Sequence of chain 1.A:
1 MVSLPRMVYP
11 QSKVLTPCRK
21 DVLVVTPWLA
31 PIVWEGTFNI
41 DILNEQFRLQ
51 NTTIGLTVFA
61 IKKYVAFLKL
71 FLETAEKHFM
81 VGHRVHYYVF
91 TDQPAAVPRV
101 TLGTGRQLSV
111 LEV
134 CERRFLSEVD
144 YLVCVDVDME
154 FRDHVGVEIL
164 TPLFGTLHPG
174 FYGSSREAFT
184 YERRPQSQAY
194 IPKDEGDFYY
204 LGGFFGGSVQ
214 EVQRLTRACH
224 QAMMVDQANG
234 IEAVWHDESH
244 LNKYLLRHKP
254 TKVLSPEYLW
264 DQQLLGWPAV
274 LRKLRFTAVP

Binding-site contacts:
Ligand atom C6 contacts residue HIS171 of chain 1.A at 4.1 Å.
Ligand atom O6 contacts residue PHE174 of chain 1.A at 3.4 Å.
Ligand atom C5 contacts residue HIS171 of chain 1.A at 3.9 Å.
Ligand atom C4 contacts residue LEU267 of chain 1.A at 3.8 Å (hydrophobic).
Ligand atom C4 contacts residue ASP264 of chain 1.A at 3.2 Å.
Ligand atom C16 contacts residue GLY173 of chain 1.A at 3.8 Å.
Ligand atom C6 contacts residue THR183 of chain 1.A at 3.4 Å.
Ligand atom O1 contacts residue HIS171 of chain 1.A at 3.4 Å (h-bond).
Ligand atom C4 contacts residue GLU241 of chain 1.A at 3.5 Å.
Ligand atom C6 contacts residue GLU241 of chain 1.A at 3.4 Å.
Ligand atom C6 contacts residue ASP264 of chain 1.A at 4.0 Å.
Ligand atom C6 contacts residue TRP238 of chain 1.A at 3.5 Å (hydrophobic).
Ligand atom O3 contacts residue ASP264 of chain 1.A at 3.8 Å.
Ligand atom O4 contacts residue HIS171 of chain 1.A at 2.9 Å.
Ligand atom C3 contacts residue TRP238 of chain 1.A at 3.9 Å (hydrophobic).
Ligand atom C5 contacts residue TRP238 of chain 1.A at 3.7 Å (hydrophobic).
Ligand atom O2 contacts residue UDP1 of chain 1.G at 3.4 Å (h-bond).
Ligand atom C5 contacts residue GLU241 of chain 1.A at 4.1 Å.
Ligand atom C1 contacts residue UDP1 of chain 1.G at 3.3 Å.
Ligand atom O4 contacts residue ASP264 of chain 1.A at 2.6 Å (salt-bridge).
Ligand atom C14 contacts residue GLY173 of chain 1.A at 4.0 Å.
Ligand atom O6 contacts residue THR183 of chain 1.A at 2.7 Å (h-bond).
Ligand atom C12 contacts residue LEU267 of chain 1.A at 4.0 Å (hydrophobic).
Ligand atom O4 contacts residue UDP1 of chain 1.G at 4.2 Å.
Ligand atom C3 contacts residue ASP264 of chain 1.A at 4.1 Å.
Ligand atom O5 contacts residue UDP1 of chain 1.G at 4.0 Å.
Ligand atom O6 contacts residue TRP238 of chain 1.A at 3.4 Å (h-bond).
Ligand atom C6 contacts residue TYR202 of chain 1.A at 3.6 Å (hydrophobic).
Ligand atom C2 contacts residue HIS171 of chain 1.A at 3.8 Å.
Ligand atom O5 contacts residue PHE174 of chain 1.A at 3.8 Å.
Ligand atom C6 contacts residue PHE174 of chain 1.A at 4.1 Å (hydrophobic).
Ligand atom C2 contacts residue UDP1 of chain 1.G at 3.2 Å.
Ligand atom C4 contacts residue HIS171 of chain 1.A at 3.9 Å.
Ligand atom O4 contacts residue GLU241 of chain 1.A at 2.7 Å (salt-bridge).
Ligand atom C13 contacts residue LEU267 of chain 1.A at 3.8 Å (hydrophobic).
Ligand atom O5 contacts residue HIS171 of chain 1.A at 3.2 Å.
Ligand atom C6 contacts residue PRO172 of chain 1.A at 4.0 Å (hydrophobic).
Ligand atom O4 contacts residue ALA281 of chain 1.A at 3.9 Å.
Ligand atom C4 contacts residue TRP238 of chain 1.A at 3.7 Å (hydrophobic).
Ligand atom C1 contacts residue HIS171 of chain 1.A at 3.8 Å.

The small molecule below binds the protein below.
Small molecule (SMILES): C/C=C/CCCO[C@@H]1O[C@H](CO)[C@H](O)C[C@H]1O[C@@H]1O[C@@H](C)[C@@H](O)[C@@H](O)[C@@H]1O